This protein binds this small molecule.
Small molecule (SMILES): CC(=O)N[C@@H]1[C@@H](O)[C@H](O)[C@@H](CO)O[C@H]1O

Sequence of chain 1.C:
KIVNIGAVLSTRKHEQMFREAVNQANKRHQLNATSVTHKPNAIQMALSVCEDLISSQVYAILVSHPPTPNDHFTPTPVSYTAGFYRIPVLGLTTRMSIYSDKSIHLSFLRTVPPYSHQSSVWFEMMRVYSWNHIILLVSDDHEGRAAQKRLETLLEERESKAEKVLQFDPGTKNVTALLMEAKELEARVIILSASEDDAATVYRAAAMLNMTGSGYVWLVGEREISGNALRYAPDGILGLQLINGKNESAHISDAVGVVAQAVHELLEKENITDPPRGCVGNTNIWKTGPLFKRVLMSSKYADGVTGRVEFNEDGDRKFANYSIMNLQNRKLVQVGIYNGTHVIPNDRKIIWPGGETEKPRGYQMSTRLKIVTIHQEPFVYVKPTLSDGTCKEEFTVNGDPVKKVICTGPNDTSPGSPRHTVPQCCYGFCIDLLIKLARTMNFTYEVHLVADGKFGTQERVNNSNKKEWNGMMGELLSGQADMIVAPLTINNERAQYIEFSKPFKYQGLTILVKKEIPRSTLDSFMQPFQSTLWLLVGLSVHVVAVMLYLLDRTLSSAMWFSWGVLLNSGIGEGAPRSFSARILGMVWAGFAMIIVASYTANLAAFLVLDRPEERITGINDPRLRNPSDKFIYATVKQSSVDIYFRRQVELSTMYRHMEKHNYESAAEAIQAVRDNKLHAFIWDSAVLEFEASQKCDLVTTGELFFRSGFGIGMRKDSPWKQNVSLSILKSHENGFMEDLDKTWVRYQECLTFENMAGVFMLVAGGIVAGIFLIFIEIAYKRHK

Binding-site contacts:
Ligand atom C2 contacts residue ASN471 of chain 1.C at 2.5 Å.
Ligand atom O6 contacts residue ASN471 of chain 1.C at 4.5 Å.
Ligand atom C7 contacts residue ASN471 of chain 1.C at 3.2 Å.
Ligand atom C8 contacts residue ASN471 of chain 1.C at 4.4 Å.
Ligand atom C5 contacts residue ASN471 of chain 1.C at 3.7 Å.
Ligand atom O7 contacts residue ASN471 of chain 1.C at 3.2 Å.
Ligand atom O5 contacts residue ASN471 of chain 1.C at 2.4 Å (h-bond).
Ligand atom N2 contacts residue ASN471 of chain 1.C at 2.9 Å (h-bond).
Ligand atom C3 contacts residue ASN471 of chain 1.C at 3.8 Å.
Ligand atom C1 contacts residue ASN471 of chain 1.C at 1.4 Å.
Ligand atom C4 contacts residue ASN471 of chain 1.C at 4.2 Å.